This protein binds this small molecule.
Small molecule (SMILES): CC(=O)N[C@@H]1[C@@H](O)[C@H](O)[C@@H](CO)O[C@H]1O

Binding-site contacts:
Ligand atom O5 contacts residue ASN409 of chain 1.A at 2.4 Å (h-bond).
Ligand atom N2 contacts residue ASN409 of chain 1.A at 2.9 Å (h-bond).
Ligand atom C7 contacts residue ASN409 of chain 1.A at 3.4 Å.
Ligand atom C5 contacts residue ASN409 of chain 1.A at 3.7 Å.
Ligand atom C4 contacts residue ASN409 of chain 1.A at 4.2 Å.
Ligand atom O5 contacts residue SER411 of chain 1.A at 3.7 Å.
Ligand atom C1 contacts residue SER411 of chain 1.A at 4.1 Å.
Ligand atom C6 contacts residue HIS511 of chain 1.A at 3.9 Å.
Ligand atom C5 contacts residue SER411 of chain 1.A at 3.9 Å.
Ligand atom O6 contacts residue LYS414 of chain 1.A at 3.7 Å.
Ligand atom C6 contacts residue LYS414 of chain 1.A at 3.5 Å.
Ligand atom C2 contacts residue ASN409 of chain 1.A at 2.5 Å.
Ligand atom C3 contacts residue ASN409 of chain 1.A at 3.8 Å.
Ligand atom C5 contacts residue HIS511 of chain 1.A at 4.5 Å.
Ligand atom O7 contacts residue ASN409 of chain 1.A at 3.6 Å (h-bond).
Ligand atom C1 contacts residue ASN409 of chain 1.A at 1.4 Å.
Ligand atom C6 contacts residue SER411 of chain 1.A at 4.1 Å.

Sequence of chain 1.A:
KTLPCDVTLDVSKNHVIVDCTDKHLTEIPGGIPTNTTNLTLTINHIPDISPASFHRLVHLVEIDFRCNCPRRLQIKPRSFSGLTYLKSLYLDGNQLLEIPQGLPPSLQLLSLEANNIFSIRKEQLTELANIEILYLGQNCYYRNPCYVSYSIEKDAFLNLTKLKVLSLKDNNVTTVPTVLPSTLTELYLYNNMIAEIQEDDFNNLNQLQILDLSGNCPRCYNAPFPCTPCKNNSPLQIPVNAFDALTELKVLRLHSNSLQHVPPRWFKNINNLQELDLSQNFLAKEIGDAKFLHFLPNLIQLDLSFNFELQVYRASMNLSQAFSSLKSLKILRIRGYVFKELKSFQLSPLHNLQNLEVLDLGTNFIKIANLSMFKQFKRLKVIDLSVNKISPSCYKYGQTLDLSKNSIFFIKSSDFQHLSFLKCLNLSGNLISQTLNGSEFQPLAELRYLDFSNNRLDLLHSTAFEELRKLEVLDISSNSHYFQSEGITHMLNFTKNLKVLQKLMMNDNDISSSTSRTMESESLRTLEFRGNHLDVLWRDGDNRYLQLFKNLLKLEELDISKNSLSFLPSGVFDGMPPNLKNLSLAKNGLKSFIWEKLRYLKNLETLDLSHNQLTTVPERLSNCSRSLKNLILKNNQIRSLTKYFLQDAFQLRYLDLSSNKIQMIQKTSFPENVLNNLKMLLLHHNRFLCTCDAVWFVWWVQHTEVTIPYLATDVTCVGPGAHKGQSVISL